The protein below binds the small molecule below.
Small molecule (SMILES): CC(=O)N[C@@H]1[C@@H](O)[C@H](O)[C@@H](CO)O[C@H]1O

Binding-site contacts:
Ligand atom C4 contacts residue ASN320 of chain 1.A at 4.3 Å.
Ligand atom C2 contacts residue ASN320 of chain 1.A at 2.5 Å.
Ligand atom O7 contacts residue ASN320 of chain 1.A at 2.9 Å (h-bond).
Ligand atom O6 contacts residue ASN320 of chain 1.A at 4.3 Å.
Ligand atom O5 contacts residue ASN320 of chain 1.A at 2.4 Å (h-bond).
Ligand atom N2 contacts residue GLN569 of chain 1.A at 4.4 Å.
Ligand atom C1 contacts residue GLN569 of chain 1.A at 3.7 Å.
Ligand atom C7 contacts residue PRO319 of chain 1.A at 4.5 Å (hydrophobic).
Ligand atom C8 contacts residue PRO319 of chain 1.A at 3.6 Å (hydrophobic).
Ligand atom N2 contacts residue ASN320 of chain 1.A at 2.9 Å (h-bond).
Ligand atom C8 contacts residue ASN320 of chain 1.A at 4.0 Å.
Ligand atom C3 contacts residue GLN569 of chain 1.A at 4.0 Å.
Ligand atom C7 contacts residue ASN320 of chain 1.A at 3.3 Å.
Ligand atom C3 contacts residue ASN320 of chain 1.A at 3.8 Å.
Ligand atom C5 contacts residue ASN320 of chain 1.A at 3.7 Å.
Ligand atom C1 contacts residue ASN320 of chain 1.A at 1.4 Å.
Ligand atom O7 contacts residue ILE321 of chain 1.A at 4.3 Å.

Sequence of chain 1.A:
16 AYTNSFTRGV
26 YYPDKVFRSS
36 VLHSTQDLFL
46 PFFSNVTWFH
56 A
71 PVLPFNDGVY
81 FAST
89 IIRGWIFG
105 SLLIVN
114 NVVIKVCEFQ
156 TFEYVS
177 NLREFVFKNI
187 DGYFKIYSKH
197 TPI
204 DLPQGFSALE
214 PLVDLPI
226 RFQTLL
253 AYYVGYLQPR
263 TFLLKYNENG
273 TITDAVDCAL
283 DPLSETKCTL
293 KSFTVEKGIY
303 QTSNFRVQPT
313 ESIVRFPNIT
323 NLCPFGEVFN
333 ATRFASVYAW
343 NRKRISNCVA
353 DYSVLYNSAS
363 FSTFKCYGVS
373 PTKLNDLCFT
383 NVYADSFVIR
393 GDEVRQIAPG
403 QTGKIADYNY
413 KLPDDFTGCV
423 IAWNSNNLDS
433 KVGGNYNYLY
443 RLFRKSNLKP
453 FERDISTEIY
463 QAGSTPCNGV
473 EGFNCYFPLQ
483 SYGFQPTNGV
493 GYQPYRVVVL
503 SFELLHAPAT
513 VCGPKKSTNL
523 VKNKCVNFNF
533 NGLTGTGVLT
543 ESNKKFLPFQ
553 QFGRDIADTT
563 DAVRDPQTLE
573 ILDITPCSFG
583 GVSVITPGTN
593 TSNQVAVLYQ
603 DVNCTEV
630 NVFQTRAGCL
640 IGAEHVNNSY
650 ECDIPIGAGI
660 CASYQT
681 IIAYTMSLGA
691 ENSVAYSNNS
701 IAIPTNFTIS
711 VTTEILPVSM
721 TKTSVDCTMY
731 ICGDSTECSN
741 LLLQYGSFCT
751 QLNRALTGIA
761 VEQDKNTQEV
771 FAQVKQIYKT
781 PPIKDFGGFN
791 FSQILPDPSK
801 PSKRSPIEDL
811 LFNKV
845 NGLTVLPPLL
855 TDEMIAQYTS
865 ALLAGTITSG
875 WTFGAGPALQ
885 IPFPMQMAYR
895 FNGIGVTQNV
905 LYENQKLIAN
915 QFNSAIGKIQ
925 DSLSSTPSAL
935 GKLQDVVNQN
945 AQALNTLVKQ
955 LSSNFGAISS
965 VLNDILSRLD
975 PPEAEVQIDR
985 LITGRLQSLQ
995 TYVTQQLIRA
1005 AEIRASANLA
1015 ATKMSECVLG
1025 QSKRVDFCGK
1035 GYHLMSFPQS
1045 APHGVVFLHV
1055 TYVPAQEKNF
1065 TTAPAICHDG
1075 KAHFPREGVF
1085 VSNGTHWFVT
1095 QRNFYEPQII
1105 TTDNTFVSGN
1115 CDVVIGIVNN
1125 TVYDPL